Binding-site contacts:
Ligand atom C5 contacts residue HIS158 of chain 29.A at 4.4 Å.
Ligand atom C5 contacts residue THR155 of chain 29.A at 4.0 Å.
Ligand atom C7 contacts residue HIS149 of chain 29.A at 4.3 Å.
Ligand atom O7 contacts residue HIS149 of chain 29.A at 3.3 Å.
Ligand atom O5 contacts residue GLY156 of chain 29.A at 4.2 Å.
Ligand atom C4 contacts residue ASN153 of chain 29.A at 4.2 Å.
Ligand atom N2 contacts residue HIS149 of chain 29.A at 4.3 Å.
Ligand atom C1 contacts residue ASN153 of chain 29.A at 1.4 Å.
Ligand atom C3 contacts residue HIS149 of chain 29.A at 4.0 Å.
Ligand atom C5 contacts residue HIS149 of chain 29.A at 3.6 Å.
Ligand atom C2 contacts residue ASN153 of chain 29.A at 2.6 Å.
Ligand atom O4 contacts residue HIS149 of chain 29.A at 4.3 Å.
Ligand atom C1 contacts residue HIS149 of chain 29.A at 3.5 Å.
Ligand atom C4 contacts residue HIS149 of chain 29.A at 3.4 Å.
Ligand atom C8 contacts residue ASN153 of chain 29.A at 4.4 Å.
Ligand atom C1 contacts residue THR155 of chain 29.A at 3.3 Å.
Ligand atom O6 contacts residue HIS149 of chain 29.A at 3.2 Å.
Ligand atom O3 contacts residue HIS149 of chain 29.A at 4.0 Å.
Ligand atom O5 contacts residue HIS158 of chain 29.A at 3.4 Å.
Ligand atom C1 contacts residue HIS158 of chain 29.A at 4.1 Å.
Ligand atom N2 contacts residue ASN153 of chain 29.A at 3.1 Å (h-bond).
Ligand atom C5 contacts residue ASN153 of chain 29.A at 3.6 Å.
Ligand atom C6 contacts residue HIS158 of chain 29.A at 4.2 Å.
Ligand atom C2 contacts residue HIS149 of chain 29.A at 3.5 Å.
Ligand atom C6 contacts residue GLY156 of chain 29.A at 4.0 Å.
Ligand atom C3 contacts residue ASN153 of chain 29.A at 3.9 Å.
Ligand atom O5 contacts residue HIS149 of chain 29.A at 3.6 Å.
Ligand atom O5 contacts residue ASN153 of chain 29.A at 2.2 Å (h-bond).
Ligand atom O6 contacts residue HIS158 of chain 29.A at 4.2 Å.
Ligand atom C5 contacts residue GLY156 of chain 29.A at 4.3 Å.
Ligand atom O5 contacts residue THR155 of chain 29.A at 3.4 Å (h-bond).
Ligand atom C8 contacts residue GLY102 of chain 15.A at 3.6 Å.
Ligand atom C6 contacts residue HIS149 of chain 29.A at 4.3 Å.
Ligand atom C7 contacts residue ASN153 of chain 29.A at 4.1 Å.

Sequence of chain 15.A:
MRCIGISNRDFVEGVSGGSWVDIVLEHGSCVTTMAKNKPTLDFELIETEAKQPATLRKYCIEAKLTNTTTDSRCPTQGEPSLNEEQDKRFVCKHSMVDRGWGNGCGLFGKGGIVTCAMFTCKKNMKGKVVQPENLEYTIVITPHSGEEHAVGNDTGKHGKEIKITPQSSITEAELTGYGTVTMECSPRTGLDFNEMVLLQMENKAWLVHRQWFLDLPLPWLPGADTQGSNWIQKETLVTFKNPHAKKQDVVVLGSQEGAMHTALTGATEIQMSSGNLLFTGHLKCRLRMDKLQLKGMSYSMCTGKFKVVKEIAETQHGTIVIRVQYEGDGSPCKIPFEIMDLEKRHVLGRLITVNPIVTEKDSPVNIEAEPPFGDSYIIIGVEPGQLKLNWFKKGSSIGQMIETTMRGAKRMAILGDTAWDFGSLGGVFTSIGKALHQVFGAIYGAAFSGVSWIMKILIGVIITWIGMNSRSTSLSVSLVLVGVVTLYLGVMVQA

Sequence of chain 29.A:
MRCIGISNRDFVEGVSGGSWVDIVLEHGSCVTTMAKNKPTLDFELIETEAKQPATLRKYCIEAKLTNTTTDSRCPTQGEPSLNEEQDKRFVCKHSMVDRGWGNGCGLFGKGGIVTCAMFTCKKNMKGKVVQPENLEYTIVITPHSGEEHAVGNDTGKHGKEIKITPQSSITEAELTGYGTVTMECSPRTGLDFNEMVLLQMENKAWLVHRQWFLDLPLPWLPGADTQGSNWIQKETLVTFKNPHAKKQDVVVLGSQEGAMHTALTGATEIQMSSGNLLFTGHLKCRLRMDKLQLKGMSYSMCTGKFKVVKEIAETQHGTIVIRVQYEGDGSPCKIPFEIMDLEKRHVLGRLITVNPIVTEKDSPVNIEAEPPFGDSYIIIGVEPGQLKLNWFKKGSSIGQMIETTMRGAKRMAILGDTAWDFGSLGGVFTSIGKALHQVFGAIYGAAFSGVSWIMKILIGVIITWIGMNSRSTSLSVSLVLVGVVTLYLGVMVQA

A small-molecule ligand and the protein it binds are described below.
Small molecule (SMILES): CC(=O)N[C@H]1[C@H](O[C@H]2[C@H](O)[C@@H](NC(C)=O)CO[C@@H]2CO)O[C@H](CO)[C@@H](O)[C@@H]1O